Binding-site contacts:
Ligand atom O7 contacts residue THR109 of chain 1.B at 4.3 Å.
Ligand atom C8 contacts residue ASN110 of chain 1.B at 4.3 Å.
Ligand atom N2 contacts residue GLY33 of chain 1.B at 4.3 Å.
Ligand atom C7 contacts residue ASN110 of chain 1.B at 3.1 Å.
Ligand atom C5 contacts residue ASN110 of chain 1.B at 3.7 Å.
Ligand atom C2 contacts residue ASN110 of chain 1.B at 2.4 Å.
Ligand atom C8 contacts residue GLY33 of chain 1.B at 3.0 Å.
Ligand atom C4 contacts residue ASN110 of chain 1.B at 4.2 Å.
Ligand atom C1 contacts residue ASN110 of chain 1.B at 1.4 Å.
Ligand atom O5 contacts residue ASN110 of chain 1.B at 2.4 Å (h-bond).
Ligand atom C3 contacts residue ASN110 of chain 1.B at 3.7 Å.
Ligand atom C7 contacts residue GLY33 of chain 1.B at 4.2 Å.
Ligand atom C8 contacts residue MET34 of chain 1.B at 3.9 Å (hydrophobic).
Ligand atom N2 contacts residue ASN110 of chain 1.B at 2.8 Å (h-bond).
Ligand atom O7 contacts residue ASN110 of chain 1.B at 2.9 Å (h-bond).

Sequence of chain 1.B:
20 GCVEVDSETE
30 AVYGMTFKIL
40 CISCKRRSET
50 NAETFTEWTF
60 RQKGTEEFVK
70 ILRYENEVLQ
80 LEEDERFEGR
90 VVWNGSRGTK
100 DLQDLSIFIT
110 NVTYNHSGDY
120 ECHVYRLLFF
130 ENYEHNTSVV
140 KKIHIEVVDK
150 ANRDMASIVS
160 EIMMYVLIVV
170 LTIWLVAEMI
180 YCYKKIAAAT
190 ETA

This protein binds this small molecule.
Small molecule (SMILES): CC(=O)N[C@@H]1[C@@H](O)[C@H](O)[C@@H](CO)O[C@H]1O